Sequence of chain 1.A:
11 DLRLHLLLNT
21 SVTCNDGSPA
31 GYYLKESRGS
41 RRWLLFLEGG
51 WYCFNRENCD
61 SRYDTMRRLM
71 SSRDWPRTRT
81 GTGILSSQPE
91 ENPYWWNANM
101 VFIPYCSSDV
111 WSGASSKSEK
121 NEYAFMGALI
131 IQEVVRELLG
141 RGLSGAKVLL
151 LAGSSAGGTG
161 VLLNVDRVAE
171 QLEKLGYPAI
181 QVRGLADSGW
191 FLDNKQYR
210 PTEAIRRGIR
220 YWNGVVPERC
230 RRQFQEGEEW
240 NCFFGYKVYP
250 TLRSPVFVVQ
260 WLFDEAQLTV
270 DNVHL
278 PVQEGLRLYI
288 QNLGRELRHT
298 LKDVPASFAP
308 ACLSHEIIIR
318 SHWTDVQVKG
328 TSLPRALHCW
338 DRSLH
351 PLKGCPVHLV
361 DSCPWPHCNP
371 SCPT

Binding-site contacts:
Ligand atom C12 contacts residue SER155 of chain 1.A at 3.7 Å.
Ligand atom C03 contacts residue PHE191 of chain 1.A at 3.2 Å (hydrophobic).
Ligand atom C12 contacts residue GLY50 of chain 1.A at 3.7 Å.
Ligand atom C09 contacts residue TRP51 of chain 1.A at 3.6 Å (hydrophobic).
Ligand atom O10 contacts residue GLY50 of chain 1.A at 3.2 Å (h-bond).
Ligand atom C04 contacts residue SER155 of chain 1.A at 4.0 Å.
Ligand atom O10 contacts residue TRP51 of chain 1.A at 2.9 Å (h-bond).
Ligand atom C13 contacts residue TRP51 of chain 1.A at 4.0 Å (hydrophobic).
Ligand atom C04 contacts residue PHE191 of chain 1.A at 3.8 Å (hydrophobic).
Ligand atom C17 contacts residue ALA265 of chain 1.A at 4.2 Å (hydrophobic).
Ligand atom C12 contacts residue TRP51 of chain 1.A at 4.0 Å (hydrophobic).
Ligand atom N11 contacts residue SER155 of chain 1.A at 3.6 Å.
Ligand atom C05 contacts residue TRP51 of chain 1.A at 3.6 Å (hydrophobic).
Ligand atom O16 contacts residue HIS312 of chain 1.A at 3.8 Å.
Ligand atom O10 contacts residue ALA156 of chain 1.A at 3.1 Å (h-bond).
Ligand atom C09 contacts residue ALA156 of chain 1.A at 3.9 Å (hydrophobic).
Ligand atom C01 contacts residue VAL110 of chain 1.A at 4.2 Å (hydrophobic).
Ligand atom C03 contacts residue ALA156 of chain 1.A at 3.4 Å (hydrophobic).
Ligand atom C08 contacts residue SER155 of chain 1.A at 3.9 Å.
Ligand atom C02 contacts residue PHE191 of chain 1.A at 3.9 Å (hydrophobic).
Ligand atom C02 contacts residue ALA156 of chain 1.A at 3.9 Å (hydrophobic).
Ligand atom C09 contacts residue SER155 of chain 1.A at 3.3 Å.
Ligand atom O07 contacts residue PHE191 of chain 1.A at 3.7 Å.
Ligand atom C04 contacts residue ALA156 of chain 1.A at 3.6 Å (hydrophobic).
Ligand atom C01 contacts residue TYR52 of chain 1.A at 4.0 Å (hydrophobic).
Ligand atom C06 contacts residue TYR52 of chain 1.A at 3.5 Å (hydrophobic).
Ligand atom C02 contacts residue VAL110 of chain 1.A at 4.2 Å (hydrophobic).
Ligand atom C08 contacts residue ALA156 of chain 1.A at 4.3 Å (hydrophobic).
Ligand atom O07 contacts residue SER155 of chain 1.A at 3.5 Å.
Ligand atom O07 contacts residue ALA156 of chain 1.A at 3.4 Å (h-bond).
Ligand atom C03 contacts residue SER155 of chain 1.A at 3.6 Å.
Ligand atom C08 contacts residue TRP51 of chain 1.A at 3.9 Å (hydrophobic).
Ligand atom O10 contacts residue SER155 of chain 1.A at 3.3 Å (h-bond).
Ligand atom C09 contacts residue GLY50 of chain 1.A at 4.2 Å.
Ligand atom C03 contacts residue THR159 of chain 1.A at 3.6 Å.
Ligand atom C06 contacts residue TRP51 of chain 1.A at 3.9 Å (hydrophobic).
Ligand atom C17 contacts residue TRP51 of chain 1.A at 3.4 Å (hydrophobic).
Ligand atom C02 contacts residue THR159 of chain 1.A at 3.4 Å.
Ligand atom N11 contacts residue TRP51 of chain 1.A at 3.6 Å (h-bond).
Ligand atom C08 contacts residue ALA265 of chain 1.A at 4.3 Å (hydrophobic).

The small molecule below binds the protein below.
Small molecule (SMILES): O=C1CN(C(=O)COc2ccccc2)CCN1